Sequence of chain 31.D:
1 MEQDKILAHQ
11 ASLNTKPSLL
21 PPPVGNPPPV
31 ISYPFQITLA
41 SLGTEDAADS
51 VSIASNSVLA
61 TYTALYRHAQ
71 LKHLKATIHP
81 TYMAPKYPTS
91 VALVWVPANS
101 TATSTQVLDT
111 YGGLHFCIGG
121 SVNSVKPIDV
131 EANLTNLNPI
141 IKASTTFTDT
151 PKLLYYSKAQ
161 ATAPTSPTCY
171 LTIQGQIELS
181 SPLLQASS

Sequence of chain 31.C:
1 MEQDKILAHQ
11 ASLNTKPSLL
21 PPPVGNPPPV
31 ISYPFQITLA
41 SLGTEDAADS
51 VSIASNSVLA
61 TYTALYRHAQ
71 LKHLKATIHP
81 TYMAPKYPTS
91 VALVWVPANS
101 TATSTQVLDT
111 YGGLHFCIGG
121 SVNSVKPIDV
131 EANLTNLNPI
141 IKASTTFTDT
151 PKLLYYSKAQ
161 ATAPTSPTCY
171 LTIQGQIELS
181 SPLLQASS

Sequence of chain 32.C:
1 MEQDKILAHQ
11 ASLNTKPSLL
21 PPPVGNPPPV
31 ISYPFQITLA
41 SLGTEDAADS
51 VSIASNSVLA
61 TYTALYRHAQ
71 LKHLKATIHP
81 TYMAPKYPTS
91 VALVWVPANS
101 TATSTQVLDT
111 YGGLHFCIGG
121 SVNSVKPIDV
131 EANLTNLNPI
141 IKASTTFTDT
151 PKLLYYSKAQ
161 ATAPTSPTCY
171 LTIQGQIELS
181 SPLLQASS

This small molecule binds to this protein.
Small molecule (SMILES): O=c1ccn([C@@H]2O[C@H](CO[P](=O)(O)O[C@H]3[C@@H](O)[C@H](n4ccc(=O)[nH]c4=O)O[C@@H]3COP(=O)(O)O)[C@@H](O)[C@H]2O)c(=O)[nH]1

Binding-site contacts:
Ligand atom C4 contacts residue GLY113 of chain 31.C at 1.2 Å.
Ligand atom C1' contacts residue TRP95 of chain 31.C at 2.4 Å (hydrophobic).
Ligand atom O4 contacts residue VAL107 of chain 31.C at 1.8 Å.
Ligand atom C4 contacts residue LEU93 of chain 31.C at 2.9 Å (hydrophobic).
Ligand atom C6 contacts residue VAL94 of chain 31.C at 1.8 Å (hydrophobic).
Ligand atom N1 contacts residue VAL94 of chain 31.C at 1.9 Å.
Ligand atom C4 contacts residue VAL94 of chain 31.C at 2.8 Å (hydrophobic).
Ligand atom C4 contacts residue VAL107 of chain 31.C at 2.6 Å (hydrophobic).
Ligand atom C4' contacts residue TRP95 of chain 31.C at 3.0 Å (hydrophobic).
Ligand atom C5 contacts residue VAL94 of chain 31.C at 2.5 Å (hydrophobic).
Ligand atom C5 contacts residue THR110 of chain 31.C at 2.9 Å.
Ligand atom O2' contacts residue TRP95 of chain 31.C at 2.5 Å.
Ligand atom N1 contacts residue GLY113 of chain 31.C at 2.8 Å.
Ligand atom N3 contacts residue VAL94 of chain 31.C at 2.3 Å.
Ligand atom C2 contacts residue VAL94 of chain 31.C at 1.7 Å (hydrophobic).
Ligand atom C4 contacts residue LEU114 of chain 31.C at 2.8 Å (hydrophobic).
Ligand atom N3 contacts residue LEU93 of chain 31.C at 1.6 Å (h-bond).
Ligand atom C5 contacts residue GLY112 of chain 31.C at 2.6 Å.
Ligand atom N3 contacts residue VAL107 of chain 31.C at 2.9 Å.
Ligand atom O3' contacts residue GLU131 of chain 31.C at 2.8 Å (salt-bridge).
Ligand atom O4 contacts residue GLU131 of chain 31.C at 2.6 Å (salt-bridge).
Ligand atom C5 contacts residue GLY113 of chain 31.C at 1.2 Å.
Ligand atom OP2 contacts residue ASN133 of chain 31.C at 2.5 Å.
Ligand atom C6 contacts residue TYR111 of chain 31.C at 3.1 Å (hydrophobic).
Ligand atom C2 contacts residue GLY113 of chain 31.C at 2.8 Å.
Ligand atom O4' contacts residue VAL94 of chain 31.C at 2.7 Å.
Ligand atom C6 contacts residue GLY112 of chain 31.C at 2.2 Å.
Ligand atom N3 contacts residue GLY113 of chain 31.C at 2.1 Å.
Ligand atom O2 contacts residue LEU93 of chain 31.C at 1.9 Å (h-bond).
Ligand atom O4 contacts residue LEU114 of chain 31.C at 2.8 Å (h-bond).
Ligand atom O5' contacts residue ASN133 of chain 31.C at 2.9 Å (h-bond).
Ligand atom C2 contacts residue LEU93 of chain 31.C at 2.0 Å (hydrophobic).
Ligand atom N3 contacts residue LEU114 of chain 31.C at 2.9 Å (h-bond).
Ligand atom O4' contacts residue TRP95 of chain 31.C at 2.8 Å (h-bond).
Ligand atom OP1 contacts residue ASN136 of chain 31.C at 2.4 Å (h-bond).
Ligand atom O2 contacts residue VAL94 of chain 31.C at 1.5 Å.
Ligand atom O4 contacts residue GLY113 of chain 31.C at 2.0 Å.
Ligand atom N1 contacts residue GLY112 of chain 31.C at 2.9 Å (h-bond).
Ligand atom C6 contacts residue GLY113 of chain 31.C at 1.8 Å.
Ligand atom C1' contacts residue VAL94 of chain 31.C at 2.6 Å (hydrophobic).